Binding-site contacts:
Ligand atom C3 contacts residue VAL90 of chain 1.K at 4.2 Å (hydrophobic).
Ligand atom C5 contacts residue ASN257 of chain 1.K at 3.6 Å.
Ligand atom C5 contacts residue ASN245 of chain 1.K at 4.2 Å.
Ligand atom C4 contacts residue ASN257 of chain 1.K at 4.2 Å.
Ligand atom N2 contacts residue ASN257 of chain 1.K at 2.8 Å (h-bond).
Ligand atom C8 contacts residue ASN257 of chain 1.K at 3.6 Å.
Ligand atom C7 contacts residue VAL90 of chain 1.K at 3.8 Å (hydrophobic).
Ligand atom C6 contacts residue ASN245 of chain 1.K at 4.3 Å.
Ligand atom C1 contacts residue ASN257 of chain 1.K at 1.4 Å.
Ligand atom C8 contacts residue GLY92 of chain 1.K at 4.2 Å.
Ligand atom C8 contacts residue GLU88 of chain 1.K at 3.6 Å.
Ligand atom C8 contacts residue LEU91 of chain 1.K at 3.9 Å (hydrophobic).
Ligand atom C8 contacts residue VAL90 of chain 1.K at 3.6 Å (hydrophobic).
Ligand atom O7 contacts residue ASN257 of chain 1.K at 3.2 Å (h-bond).
Ligand atom C2 contacts residue ASN257 of chain 1.K at 2.4 Å.
Ligand atom C1 contacts residue ASN245 of chain 1.K at 3.6 Å.
Ligand atom O5 contacts residue ASN245 of chain 1.K at 3.4 Å.
Ligand atom O5 contacts residue ASN257 of chain 1.K at 2.4 Å (h-bond).
Ligand atom N2 contacts residue VAL90 of chain 1.K at 3.7 Å.
Ligand atom C3 contacts residue ASN257 of chain 1.K at 3.6 Å.
Ligand atom O3 contacts residue VAL90 of chain 1.K at 4.3 Å.
Ligand atom O7 contacts residue VAL90 of chain 1.K at 3.6 Å.
Ligand atom C7 contacts residue ASN257 of chain 1.K at 3.2 Å.

The small molecule below binds the protein below.
Small molecule (SMILES): CC(=O)N[C@H]1[C@H](O[C@H]2[C@H](O)[C@@H](NC(C)=O)CO[C@@H]2CO)O[C@H](CO)[C@@H](O)[C@@H]1O

Sequence of chain 1.K:
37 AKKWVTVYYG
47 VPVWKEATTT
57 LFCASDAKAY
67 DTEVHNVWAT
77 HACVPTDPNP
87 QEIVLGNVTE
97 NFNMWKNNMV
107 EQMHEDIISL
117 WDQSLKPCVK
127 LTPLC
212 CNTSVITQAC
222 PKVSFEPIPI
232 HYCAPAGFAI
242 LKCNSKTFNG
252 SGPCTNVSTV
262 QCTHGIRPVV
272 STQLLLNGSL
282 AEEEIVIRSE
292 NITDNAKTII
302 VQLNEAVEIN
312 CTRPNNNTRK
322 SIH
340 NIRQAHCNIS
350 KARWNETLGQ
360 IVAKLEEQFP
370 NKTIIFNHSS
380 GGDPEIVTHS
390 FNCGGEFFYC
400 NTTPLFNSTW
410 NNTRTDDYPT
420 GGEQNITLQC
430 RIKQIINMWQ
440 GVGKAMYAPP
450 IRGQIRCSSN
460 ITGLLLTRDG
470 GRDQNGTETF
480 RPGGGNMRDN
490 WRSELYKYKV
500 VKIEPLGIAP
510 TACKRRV